A protein and the small-molecule ligand that binds it are described below.
Small molecule (SMILES): C[C@H]1CN(S(=O)(=O)c2cccc3cnccc23)CCN1C(=O)Nc1ccc2c(c1)OCO2

Binding-site contacts:
Ligand atom O17 contacts residue VAL44 of chain 2.A at 3.7 Å.
Ligand atom O15 contacts residue HIS146 of chain 4.A at 3.7 Å.
Ligand atom O22 contacts residue IMP1 of chain 4.B at 3.7 Å.
Ligand atom C16 contacts residue VAL44 of chain 2.A at 3.1 Å (hydrophobic).
Ligand atom O21 contacts residue IMP1 of chain 4.B at 2.7 Å (h-bond).
Ligand atom C13 contacts residue PRO46 of chain 2.A at 3.8 Å (hydrophobic).
Ligand atom C25 contacts residue IMP1 of chain 4.B at 3.2 Å.
Ligand atom C18 contacts residue TYR347 of chain 2.A at 3.7 Å (hydrophobic).
Ligand atom O22 contacts residue GLY285 of chain 4.A at 3.1 Å (h-bond).
Ligand atom C31 contacts residue IMP1 of chain 4.B at 3.8 Å.
Ligand atom C14 contacts residue GLY346 of chain 2.A at 3.8 Å.
Ligand atom S20 contacts residue IMP1 of chain 4.B at 3.8 Å.
Ligand atom O21 contacts residue GLU318 of chain 4.A at 3.6 Å.
Ligand atom C23 contacts residue IMP1 of chain 4.B at 3.7 Å.
Ligand atom C24 contacts residue ALA145 of chain 4.A at 3.7 Å (hydrophobic).
Ligand atom C18 contacts residue HIS146 of chain 4.A at 3.8 Å.
Ligand atom C26 contacts residue GLY196 of chain 4.A at 3.8 Å.
Ligand atom N27 contacts residue GLY196 of chain 4.A at 3.0 Å (h-bond).
Ligand atom C25 contacts residue THR203 of chain 4.A at 3.6 Å.
Ligand atom C24 contacts residue IMP1 of chain 4.B at 3.3 Å.
Ligand atom C30 contacts residue IMP1 of chain 4.B at 3.4 Å.
Ligand atom O15 contacts residue VAL44 of chain 2.A at 3.4 Å (h-bond).
Ligand atom O21 contacts residue GLY285 of chain 4.A at 3.7 Å.
Ligand atom C26 contacts residue TYR347 of chain 2.A at 3.8 Å (hydrophobic).
Ligand atom C28 contacts residue GLY194 of chain 4.A at 3.4 Å.
Ligand atom O17 contacts residue LEU45 of chain 2.A at 3.2 Å.
Ligand atom C25 contacts residue ALA145 of chain 4.A at 3.8 Å (hydrophobic).
Ligand atom N27 contacts residue VAL195 of chain 4.A at 3.7 Å.
Ligand atom C05 contacts residue GLU318 of chain 4.A at 3.5 Å.
Ligand atom O17 contacts residue PRO46 of chain 2.A at 3.8 Å.
Ligand atom C26 contacts residue THR203 of chain 4.A at 3.2 Å.
Ligand atom C19 contacts residue TYR347 of chain 2.A at 3.5 Å (hydrophobic).
Ligand atom C05 contacts residue TYR347 of chain 2.A at 3.7 Å (hydrophobic).
Ligand atom O15 contacts residue SER42 of chain 2.A at 3.7 Å.
Ligand atom C18 contacts residue GLY346 of chain 2.A at 3.8 Å.
Ligand atom C06 contacts residue GLU318 of chain 4.A at 3.6 Å.
Ligand atom O22 contacts residue MET284 of chain 4.A at 3.5 Å.
Ligand atom C29 contacts residue IMP1 of chain 4.B at 3.5 Å.
Ligand atom O15 contacts residue GLY346 of chain 2.A at 3.1 Å (h-bond).
Ligand atom C26 contacts residue IMP1 of chain 4.B at 3.6 Å.

Sequence of chain 2.A:
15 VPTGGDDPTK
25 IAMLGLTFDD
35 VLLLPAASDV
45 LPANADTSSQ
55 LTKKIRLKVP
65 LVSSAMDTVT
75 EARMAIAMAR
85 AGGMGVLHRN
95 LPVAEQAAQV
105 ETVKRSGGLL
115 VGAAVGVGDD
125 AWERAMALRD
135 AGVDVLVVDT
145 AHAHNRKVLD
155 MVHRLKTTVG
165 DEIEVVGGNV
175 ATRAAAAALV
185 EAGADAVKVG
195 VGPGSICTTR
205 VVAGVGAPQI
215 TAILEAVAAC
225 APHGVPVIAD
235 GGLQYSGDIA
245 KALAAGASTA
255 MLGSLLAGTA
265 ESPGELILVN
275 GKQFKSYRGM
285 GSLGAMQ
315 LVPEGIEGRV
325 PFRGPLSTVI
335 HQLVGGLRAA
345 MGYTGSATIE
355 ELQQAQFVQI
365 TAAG

Sequence of chain 4.A:
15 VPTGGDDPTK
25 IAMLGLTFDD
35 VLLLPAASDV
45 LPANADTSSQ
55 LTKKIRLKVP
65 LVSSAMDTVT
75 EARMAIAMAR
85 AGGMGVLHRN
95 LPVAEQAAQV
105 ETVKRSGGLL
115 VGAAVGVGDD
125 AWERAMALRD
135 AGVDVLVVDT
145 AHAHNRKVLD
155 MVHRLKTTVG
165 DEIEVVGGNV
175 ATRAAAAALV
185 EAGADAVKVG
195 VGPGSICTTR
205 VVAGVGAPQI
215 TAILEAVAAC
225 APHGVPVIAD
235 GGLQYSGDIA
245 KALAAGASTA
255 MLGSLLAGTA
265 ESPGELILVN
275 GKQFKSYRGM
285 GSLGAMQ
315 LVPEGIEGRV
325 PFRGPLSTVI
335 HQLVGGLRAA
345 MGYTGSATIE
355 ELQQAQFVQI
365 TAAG